Sequence of chain 2.A:
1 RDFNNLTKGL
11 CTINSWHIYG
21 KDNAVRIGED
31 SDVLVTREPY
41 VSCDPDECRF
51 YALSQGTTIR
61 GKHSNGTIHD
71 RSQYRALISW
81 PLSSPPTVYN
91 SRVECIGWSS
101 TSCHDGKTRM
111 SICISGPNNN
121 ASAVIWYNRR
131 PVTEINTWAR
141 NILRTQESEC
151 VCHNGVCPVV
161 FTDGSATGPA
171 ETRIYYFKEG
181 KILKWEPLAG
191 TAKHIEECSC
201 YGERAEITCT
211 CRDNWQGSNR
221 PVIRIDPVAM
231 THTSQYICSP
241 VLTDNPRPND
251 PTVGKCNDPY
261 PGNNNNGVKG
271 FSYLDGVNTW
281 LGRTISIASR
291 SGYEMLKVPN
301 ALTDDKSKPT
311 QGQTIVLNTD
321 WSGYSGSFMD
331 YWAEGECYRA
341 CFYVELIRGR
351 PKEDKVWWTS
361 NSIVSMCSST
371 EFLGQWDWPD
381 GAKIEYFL

Binding-site contacts:
Ligand atom C1 contacts residue TRP357 of chain 2.A at 3.7 Å (hydrophobic).
Ligand atom C5 contacts residue ASN65 of chain 2.A at 3.6 Å.
Ligand atom O7 contacts residue ASN65 of chain 2.A at 3.5 Å (h-bond).
Ligand atom C4 contacts residue TRP357 of chain 2.A at 4.4 Å (hydrophobic).
Ligand atom C3 contacts residue ASN65 of chain 2.A at 3.8 Å.
Ligand atom C3 contacts residue TRP357 of chain 2.A at 4.0 Å (hydrophobic).
Ligand atom C5 contacts residue TRP357 of chain 2.A at 3.9 Å (hydrophobic).
Ligand atom N2 contacts residue TRP357 of chain 2.A at 3.5 Å (h-bond).
Ligand atom C1 contacts residue ASN65 of chain 2.A at 1.4 Å.
Ligand atom C2 contacts residue TRP357 of chain 2.A at 4.2 Å (hydrophobic).
Ligand atom C7 contacts residue ASN65 of chain 2.A at 3.4 Å.
Ligand atom N2 contacts residue ASN65 of chain 2.A at 2.9 Å (h-bond).
Ligand atom O5 contacts residue TRP357 of chain 2.A at 4.4 Å.
Ligand atom O4 contacts residue TRP357 of chain 2.A at 4.1 Å.
Ligand atom O5 contacts residue ASN65 of chain 2.A at 2.3 Å (h-bond).
Ligand atom C7 contacts residue TRP357 of chain 2.A at 4.0 Å (hydrophobic).
Ligand atom C4 contacts residue ASN65 of chain 2.A at 4.2 Å.
Ligand atom C8 contacts residue TRP357 of chain 2.A at 3.4 Å (hydrophobic).
Ligand atom C2 contacts residue ASN65 of chain 2.A at 2.4 Å.

A protein and the small-molecule ligand that binds it are described below.
Small molecule (SMILES): CC(=O)N[C@@H]1[C@@H](O)[C@H](O)[C@@H](CO)O[C@H]1O